Binding-site contacts:
Ligand atom C4 contacts residue ASN14 of chain 1.A at 4.0 Å.
Ligand atom C6 contacts residue ASP16 of chain 1.A at 3.4 Å.
Ligand atom C6 contacts residue THR15 of chain 1.A at 3.7 Å.
Ligand atom C7 contacts residue ASP16 of chain 1.A at 4.2 Å.
Ligand atom N1 contacts residue ASN14 of chain 1.A at 3.6 Å (h-bond).
Ligand atom C2 contacts residue ARG228 of chain 1.A at 3.8 Å.
Ligand atom C7 contacts residue ASN14 of chain 1.A at 3.1 Å.
Ligand atom C3 contacts residue ASN14 of chain 1.A at 4.1 Å.
Ligand atom C8 contacts residue ARG228 of chain 1.A at 3.1 Å.
Ligand atom C5 contacts residue ASP16 of chain 1.A at 4.3 Å.
Ligand atom C7 contacts residue ILE17 of chain 1.A at 4.2 Å (hydrophobic).
Ligand atom C7 contacts residue ARG228 of chain 1.A at 3.2 Å.
Ligand atom N1 contacts residue ARG228 of chain 1.A at 2.6 Å (salt-bridge).
Ligand atom C8 contacts residue ASN14 of chain 1.A at 3.2 Å.
Ligand atom C5 contacts residue THR15 of chain 1.A at 4.3 Å.
Ligand atom C2 contacts residue ASN14 of chain 1.A at 4.0 Å.
Ligand atom C5 contacts residue ASN14 of chain 1.A at 3.9 Å.
Ligand atom C9 contacts residue ASN14 of chain 1.A at 3.5 Å.
Ligand atom C6 contacts residue ASN14 of chain 1.A at 3.3 Å.
Ligand atom C9 contacts residue ARG228 of chain 1.A at 4.3 Å.

Sequence of chain 1.A:
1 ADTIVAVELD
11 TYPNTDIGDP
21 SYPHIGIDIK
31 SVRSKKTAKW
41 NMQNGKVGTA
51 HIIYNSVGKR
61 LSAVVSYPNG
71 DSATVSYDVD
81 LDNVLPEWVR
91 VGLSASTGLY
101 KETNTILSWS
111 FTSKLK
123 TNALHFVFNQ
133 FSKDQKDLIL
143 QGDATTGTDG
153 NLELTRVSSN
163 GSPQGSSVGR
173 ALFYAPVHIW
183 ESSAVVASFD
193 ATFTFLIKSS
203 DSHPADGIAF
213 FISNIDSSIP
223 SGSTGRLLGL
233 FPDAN

This protein binds this small molecule.
Small molecule (SMILES): c1ccc2[nH]ccc2c1